Sequence of chain 2.F:
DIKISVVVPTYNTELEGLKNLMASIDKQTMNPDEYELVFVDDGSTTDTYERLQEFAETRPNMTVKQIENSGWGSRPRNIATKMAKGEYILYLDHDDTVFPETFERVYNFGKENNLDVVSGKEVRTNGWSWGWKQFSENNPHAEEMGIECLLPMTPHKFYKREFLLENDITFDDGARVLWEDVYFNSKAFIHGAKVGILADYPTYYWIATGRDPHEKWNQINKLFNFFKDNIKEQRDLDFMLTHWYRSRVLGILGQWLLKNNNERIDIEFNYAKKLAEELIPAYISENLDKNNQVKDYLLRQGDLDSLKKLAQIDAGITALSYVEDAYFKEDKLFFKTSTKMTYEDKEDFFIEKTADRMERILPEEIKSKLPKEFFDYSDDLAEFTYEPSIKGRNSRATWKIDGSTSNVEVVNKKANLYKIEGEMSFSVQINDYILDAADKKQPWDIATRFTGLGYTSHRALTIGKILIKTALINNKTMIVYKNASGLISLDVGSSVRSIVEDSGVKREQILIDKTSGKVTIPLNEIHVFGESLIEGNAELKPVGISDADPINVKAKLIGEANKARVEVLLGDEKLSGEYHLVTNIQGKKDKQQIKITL

Binding-site contacts:
Ligand atom P contacts residue MG1 of chain 2.GA at 3.1 Å.
Ligand atom O1P contacts residue MG1 of chain 2.GA at 2.0 Å.
Ligand atom N31 contacts residue ASP60 of chain 2.F at 2.9 Å (salt-bridge).
Ligand atom C21 contacts residue TRP90 of chain 2.F at 3.5 Å (hydrophobic).
Ligand atom O3P contacts residue MG1 of chain 2.GA at 2.4 Å.
Ligand atom O1P contacts residue ASP113 of chain 2.F at 3.2 Å (salt-bridge).
Ligand atom O3' contacts residue HIS112 of chain 2.F at 3.0 Å (h-bond).
Ligand atom C41 contacts residue GLY89 of chain 2.F at 3.6 Å.
Ligand atom O2 contacts residue ASP111 of chain 2.F at 3.0 Å (salt-bridge).
Ligand atom O2P contacts residue HIS112 of chain 2.F at 3.4 Å (h-bond).
Ligand atom C6 contacts residue GLU198 of chain 2.F at 3.2 Å.
Ligand atom O41 contacts residue ASN87 of chain 2.F at 3.4 Å (h-bond).
Ligand atom C3' contacts residue PRO27 of chain 2.F at 3.6 Å (hydrophobic).
Ligand atom O4' contacts residue GLY91 of chain 2.F at 3.6 Å.
Ligand atom O21 contacts residue PRO27 of chain 2.F at 3.6 Å.
Ligand atom O21 contacts residue TRP90 of chain 2.F at 3.5 Å (h-bond).
Ligand atom O41 contacts residue TRP90 of chain 2.F at 3.6 Å.
Ligand atom O3' contacts residue PRO27 of chain 2.F at 2.6 Å (h-bond).
Ligand atom O2P contacts residue ASP113 of chain 2.F at 3.5 Å (salt-bridge).
Ligand atom C6 contacts residue TRP90 of chain 2.F at 3.4 Å (hydrophobic).
Ligand atom O1 contacts residue MG1 of chain 2.GA at 3.5 Å.
Ligand atom O41 contacts residue GLY89 of chain 2.F at 3.1 Å (h-bond).
Ligand atom O3P contacts residue ASP113 of chain 2.F at 3.4 Å (salt-bridge).
Ligand atom C21 contacts residue GLY91 of chain 2.F at 3.5 Å.
Ligand atom C3' contacts residue HIS112 of chain 2.F at 3.4 Å.
Ligand atom C2' contacts residue PRO27 of chain 2.F at 3.6 Å (hydrophobic).
Ligand atom N31 contacts residue TYR29 of chain 2.F at 3.5 Å.
Ligand atom P2 contacts residue MG1 of chain 2.GA at 3.3 Å.
Ligand atom O41 contacts residue ASP60 of chain 2.F at 3.5 Å (salt-bridge).
Ligand atom O3 contacts residue ASP199 of chain 2.F at 2.9 Å (salt-bridge).
Ligand atom N31 contacts residue TRP90 of chain 2.F at 3.5 Å.
Ligand atom C41 contacts residue TYR29 of chain 2.F at 3.5 Å (hydrophobic).
Ligand atom OPP contacts residue MG1 of chain 2.GA at 3.5 Å.
Ligand atom O21 contacts residue GLY91 of chain 2.F at 3.3 Å.
Ligand atom O3 contacts residue PRO173 of chain 2.F at 3.6 Å.
Ligand atom O3' contacts residue ASP111 of chain 2.F at 3.4 Å.
Ligand atom O4 contacts residue TRP224 of chain 2.F at 3.1 Å.
Ligand atom C2' contacts residue HIS112 of chain 2.F at 3.4 Å.
Ligand atom C2 contacts residue TRP224 of chain 2.F at 3.6 Å (hydrophobic).
Ligand atom O41 contacts residue TYR29 of chain 2.F at 3.5 Å.

This protein binds this small molecule.
Small molecule (SMILES): Cc1cn([C@H]2C[C@H](O)[C@@H](CO[P](=O)(O)O[P](=O)(O)O[C@H]3O[C@@H](C)[C@H](O)[C@@H](O)[C@H]3O)O2)c(=O)[nH]c1=O